A protein and the small-molecule ligand that binds it are described below.
Small molecule (SMILES): CC(=O)N[C@H]1[C@H](O[C@H]2[C@H](O)[C@@H](NC(C)=O)CO[C@@H]2CO)O[C@H](CO)[C@@H](O)[C@@H]1O

Sequence of chain 35.I:
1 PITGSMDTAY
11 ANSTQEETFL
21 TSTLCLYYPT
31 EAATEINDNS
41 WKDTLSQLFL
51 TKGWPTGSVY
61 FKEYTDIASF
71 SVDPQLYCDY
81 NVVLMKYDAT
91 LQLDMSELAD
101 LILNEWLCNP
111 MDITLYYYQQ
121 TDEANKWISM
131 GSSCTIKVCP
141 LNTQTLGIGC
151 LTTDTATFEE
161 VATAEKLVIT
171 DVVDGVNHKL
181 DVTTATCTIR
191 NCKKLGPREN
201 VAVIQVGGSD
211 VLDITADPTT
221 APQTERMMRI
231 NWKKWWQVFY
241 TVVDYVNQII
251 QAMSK

Binding-site contacts:
Ligand atom N2 contacts residue ASN12 of chain 35.I at 3.8 Å.
Ligand atom O7 contacts residue ASN12 of chain 35.I at 3.7 Å.
Ligand atom C7 contacts residue ASN12 of chain 35.I at 3.9 Å.
Ligand atom O5 contacts residue ASN12 of chain 35.I at 2.6 Å (h-bond).
Ligand atom C5 contacts residue ASN12 of chain 35.I at 4.0 Å.
Ligand atom C1 contacts residue ASN12 of chain 35.I at 2.1 Å.
Ligand atom C2 contacts residue ASN12 of chain 35.I at 3.2 Å.